Sequence of chain 1.H:
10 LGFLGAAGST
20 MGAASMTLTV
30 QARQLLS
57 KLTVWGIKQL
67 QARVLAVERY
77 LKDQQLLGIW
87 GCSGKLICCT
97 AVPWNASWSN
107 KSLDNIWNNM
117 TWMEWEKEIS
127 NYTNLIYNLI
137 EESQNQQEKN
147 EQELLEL

This small molecule binds to this protein.
Small molecule (SMILES): CC(=O)N[C@@H]1[C@@H](O)[C@H](O)[C@@H](CO)O[C@H]1O

Binding-site contacts:
Ligand atom O7 contacts residue ASN115 of chain 1.H at 3.6 Å.
Ligand atom O7 contacts residue ASN111 of chain 1.H at 3.5 Å (h-bond).
Ligand atom O5 contacts residue ASN115 of chain 1.H at 2.5 Å (h-bond).
Ligand atom C2 contacts residue ASN115 of chain 1.H at 2.6 Å.
Ligand atom C1 contacts residue ASN115 of chain 1.H at 1.5 Å.
Ligand atom C8 contacts residue ASN115 of chain 1.H at 3.8 Å.
Ligand atom C7 contacts residue ASN115 of chain 1.H at 3.4 Å.
Ligand atom N2 contacts residue ASN115 of chain 1.H at 3.0 Å (h-bond).
Ligand atom C4 contacts residue ASN115 of chain 1.H at 4.4 Å.
Ligand atom C3 contacts residue ASN115 of chain 1.H at 3.9 Å.
Ligand atom C5 contacts residue ASN115 of chain 1.H at 3.8 Å.